Binding-site contacts:
Ligand atom O15 contacts residue PHE211 of chain 1.A at 4.0 Å.
Ligand atom O42 contacts residue VAL272 of chain 1.A at 3.9 Å.
Ligand atom C16 contacts residue HIS214 of chain 1.A at 3.5 Å.
Ligand atom O19 contacts residue SER183 of chain 1.A at 2.6 Å (h-bond).
Ligand atom S17 contacts residue PHE285 of chain 1.A at 3.4 Å.
Ligand atom N14 contacts residue CYS104 of chain 1.A at 3.9 Å.
Ligand atom C33 contacts residue VAL272 of chain 1.A at 3.7 Å (hydrophobic).
Ligand atom O43 contacts residue ILE187 of chain 1.A at 4.0 Å.
Ligand atom C33 contacts residue LEU231 of chain 1.A at 3.7 Å (hydrophobic).
Ligand atom O43 contacts residue GLN225 of chain 1.A at 3.8 Å.
Ligand atom O18 contacts residue ILE187 of chain 1.A at 3.7 Å.
Ligand atom O15 contacts residue THR331 of chain 1.A at 4.0 Å.
Ligand atom C3 contacts residue LEU321 of chain 1.A at 3.8 Å (hydrophobic).
Ligand atom C31 contacts residue TYR189 of chain 1.A at 3.4 Å (hydrophobic).
Ligand atom O18 contacts residue PHE285 of chain 1.A at 3.5 Å.
Ligand atom C16 contacts residue CD1 of chain 1.C at 3.5 Å.
Ligand atom N11 contacts residue PHE285 of chain 1.A at 3.7 Å.
Ligand atom C1 contacts residue CYS104 of chain 1.A at 3.9 Å (hydrophobic).
Ligand atom C1 contacts residue SER183 of chain 1.A at 3.8 Å.
Ligand atom O15 contacts residue LEU324 of chain 1.A at 3.4 Å.
Ligand atom C37 contacts residue CD1 of chain 1.C at 3.9 Å.
Ligand atom O19 contacts residue ARG87 of chain 1.A at 2.9 Å (salt-bridge).
Ligand atom O20 contacts residue ARG87 of chain 1.A at 2.8 Å (salt-bridge).
Ligand atom N14 contacts residue TYR91 of chain 1.A at 3.1 Å (h-bond).
Ligand atom C16 contacts residue PHE211 of chain 1.A at 4.0 Å (hydrophobic).
Ligand atom C31 contacts residue ILE187 of chain 1.A at 3.8 Å (hydrophobic).
Ligand atom S17 contacts residue HIS214 of chain 1.A at 3.8 Å.
Ligand atom C32 contacts residue SER281 of chain 1.A at 3.9 Å.
Ligand atom C1 contacts residue ARG87 of chain 1.A at 3.6 Å.
Ligand atom C33 contacts residue CD1 of chain 1.C at 4.0 Å.
Ligand atom O20 contacts residue LEU321 of chain 1.A at 3.8 Å.
Ligand atom C31 contacts residue SER281 of chain 1.A at 3.9 Å.
Ligand atom S17 contacts residue CD1 of chain 1.C at 2.8 Å.
Ligand atom O42 contacts residue TYR189 of chain 1.A at 2.5 Å (h-bond).
Ligand atom C10 contacts residue LEU324 of chain 1.A at 3.8 Å (hydrophobic).
Ligand atom O43 contacts residue SER281 of chain 1.A at 2.8 Å (h-bond).
Ligand atom O18 contacts residue PRO283 of chain 1.A at 3.6 Å.
Ligand atom C33 contacts residue GLU270 of chain 1.A at 3.9 Å.
Ligand atom O43 contacts residue TYR189 of chain 1.A at 3.5 Å.
Ligand atom C30 contacts residue ILE187 of chain 1.A at 3.7 Å (hydrophobic).

This small molecule binds to this protein.
Small molecule (SMILES): CC(C)[C@@H](NC(=O)[C@H](CS)NC(=O)CCC[C@H](N)C(=O)O)C(=O)O

Sequence of chain 1.A:
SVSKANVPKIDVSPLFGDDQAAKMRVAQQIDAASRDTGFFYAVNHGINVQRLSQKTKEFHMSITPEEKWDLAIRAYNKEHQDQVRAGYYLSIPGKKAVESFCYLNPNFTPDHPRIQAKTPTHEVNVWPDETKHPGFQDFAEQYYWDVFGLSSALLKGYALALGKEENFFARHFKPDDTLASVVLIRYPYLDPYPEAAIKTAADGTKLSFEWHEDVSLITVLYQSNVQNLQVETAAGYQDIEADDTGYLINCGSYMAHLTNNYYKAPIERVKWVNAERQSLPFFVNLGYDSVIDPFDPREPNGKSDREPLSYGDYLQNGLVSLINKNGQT